This small molecule binds to this protein.
Small molecule (SMILES): NC(=[NH2+])NCCC[C@H](N)C(=O)O

Sequence of chain 1.A:
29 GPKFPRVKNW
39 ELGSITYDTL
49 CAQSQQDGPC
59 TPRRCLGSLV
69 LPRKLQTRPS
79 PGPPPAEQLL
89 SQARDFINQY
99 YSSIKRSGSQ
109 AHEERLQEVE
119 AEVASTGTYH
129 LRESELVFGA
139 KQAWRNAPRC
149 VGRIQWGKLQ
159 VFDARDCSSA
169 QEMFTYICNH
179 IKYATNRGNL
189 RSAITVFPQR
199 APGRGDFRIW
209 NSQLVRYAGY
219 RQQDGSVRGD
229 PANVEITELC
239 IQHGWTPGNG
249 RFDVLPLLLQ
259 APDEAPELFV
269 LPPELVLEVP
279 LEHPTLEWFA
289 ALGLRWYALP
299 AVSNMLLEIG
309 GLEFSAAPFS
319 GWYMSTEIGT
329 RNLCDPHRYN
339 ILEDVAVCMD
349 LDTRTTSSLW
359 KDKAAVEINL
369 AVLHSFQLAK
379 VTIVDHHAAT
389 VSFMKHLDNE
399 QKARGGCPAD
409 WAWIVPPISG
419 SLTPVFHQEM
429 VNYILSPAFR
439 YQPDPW

Binding-site contacts:
Ligand atom NE contacts residue PRO298 of chain 1.A at 4.0 Å.
Ligand atom O contacts residue ASN330 of chain 1.A at 4.0 Å.
Ligand atom CG contacts residue VAL300 of chain 1.A at 4.1 Å (hydrophobic).
Ligand atom NH2 contacts residue HEM1 of chain 1.F at 3.5 Å.
Ligand atom C contacts residue GLN211 of chain 1.A at 3.7 Å.
Ligand atom CB contacts residue GLN211 of chain 1.A at 3.9 Å.
Ligand atom C contacts residue TYR321 of chain 1.A at 3.5 Å (hydrophobic).
Ligand atom CZ contacts residue TRP320 of chain 1.A at 3.8 Å (hydrophobic).
Ligand atom NH2 contacts residue TRP320 of chain 1.A at 2.7 Å (h-bond).
Ligand atom O contacts residue ARG214 of chain 1.A at 3.9 Å.
Ligand atom OXT contacts residue ASN330 of chain 1.A at 2.9 Å (h-bond).
Ligand atom OXT contacts residue GLU325 of chain 1.A at 3.6 Å.
Ligand atom CB contacts residue TYR321 of chain 1.A at 4.1 Å (hydrophobic).
Ligand atom NE contacts residue HEM1 of chain 1.F at 3.9 Å.
Ligand atom C contacts residue GLU325 of chain 1.A at 3.9 Å.
Ligand atom OXT contacts residue TYR321 of chain 1.A at 3.3 Å.
Ligand atom NH2 contacts residue PRO298 of chain 1.A at 3.8 Å.
Ligand atom O contacts residue TYR295 of chain 1.A at 3.9 Å.
Ligand atom CA contacts residue GLU325 of chain 1.A at 3.4 Å.
Ligand atom O contacts residue TYR321 of chain 1.A at 2.9 Å (h-bond).
Ligand atom NH1 contacts residue HEM1 of chain 1.F at 3.8 Å.
Ligand atom N contacts residue GLU325 of chain 1.A at 2.7 Å (salt-bridge).
Ligand atom CG contacts residue HEM1 of chain 1.F at 3.9 Å.
Ligand atom NH1 contacts residue TRP320 of chain 1.A at 4.1 Å.
Ligand atom CA contacts residue HEM1 of chain 1.F at 3.9 Å.
Ligand atom NH1 contacts residue PRO298 of chain 1.A at 3.6 Å.
Ligand atom CB contacts residue GLU325 of chain 1.A at 3.1 Å.
Ligand atom CZ contacts residue HEM1 of chain 1.F at 3.9 Å.
Ligand atom C contacts residue ASN330 of chain 1.A at 3.9 Å.
Ligand atom CG contacts residue GLU325 of chain 1.A at 3.3 Å.
Ligand atom CA contacts residue GLN211 of chain 1.A at 3.8 Å.
Ligand atom NE contacts residue GLU325 of chain 1.A at 2.8 Å (salt-bridge).
Ligand atom CZ contacts residue GLU325 of chain 1.A at 3.7 Å.
Ligand atom O contacts residue GLN211 of chain 1.A at 2.8 Å (h-bond).
Ligand atom NH2 contacts residue TYR321 of chain 1.A at 3.8 Å.
Ligand atom CD contacts residue GLU325 of chain 1.A at 3.6 Å.
Ligand atom CD contacts residue VAL300 of chain 1.A at 4.0 Å (hydrophobic).
Ligand atom NH2 contacts residue GLU325 of chain 1.A at 3.0 Å (salt-bridge).
Ligand atom CZ contacts residue PRO298 of chain 1.A at 3.7 Å (hydrophobic).
Ligand atom N contacts residue HEM1 of chain 1.F at 2.9 Å (h-bond).